Sequence of chain 2.A:
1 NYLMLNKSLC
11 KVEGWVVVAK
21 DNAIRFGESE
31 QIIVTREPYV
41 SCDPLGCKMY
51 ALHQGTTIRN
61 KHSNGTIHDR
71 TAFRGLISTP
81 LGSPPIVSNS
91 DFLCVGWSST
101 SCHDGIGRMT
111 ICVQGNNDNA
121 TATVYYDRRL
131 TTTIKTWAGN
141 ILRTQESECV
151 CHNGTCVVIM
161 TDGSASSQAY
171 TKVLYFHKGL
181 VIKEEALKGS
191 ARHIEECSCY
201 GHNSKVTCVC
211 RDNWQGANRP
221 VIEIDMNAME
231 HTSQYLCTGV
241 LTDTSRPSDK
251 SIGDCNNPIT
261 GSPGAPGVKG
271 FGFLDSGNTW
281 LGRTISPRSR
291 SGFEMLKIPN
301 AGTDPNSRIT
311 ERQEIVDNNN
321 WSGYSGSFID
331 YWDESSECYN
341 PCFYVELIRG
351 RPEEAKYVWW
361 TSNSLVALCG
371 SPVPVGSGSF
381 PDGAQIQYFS

The protein below binds the small molecule below.
Small molecule (SMILES): CC(=O)N[C@H]1[C@H](O[C@H]2[C@H](O)[C@@H](NC(C)=O)CO[C@@H]2CO)O[C@H](CO)[C@@H](O)[C@@H]1O

Binding-site contacts:
Ligand atom C7 contacts residue ASN153 of chain 2.A at 3.5 Å.
Ligand atom C4 contacts residue ASN153 of chain 2.A at 4.2 Å.
Ligand atom C3 contacts residue ASN153 of chain 2.A at 3.6 Å.
Ligand atom C7 contacts residue ASN227 of chain 2.A at 3.9 Å.
Ligand atom O7 contacts residue ASN153 of chain 2.A at 3.9 Å.
Ligand atom C1 contacts residue ASN153 of chain 2.A at 1.4 Å.
Ligand atom C8 contacts residue ASN227 of chain 2.A at 3.8 Å.
Ligand atom C8 contacts residue ASN153 of chain 2.A at 4.5 Å.
Ligand atom N2 contacts residue ASN153 of chain 2.A at 2.7 Å (h-bond).
Ligand atom C5 contacts residue ASN153 of chain 2.A at 3.7 Å.
Ligand atom C2 contacts residue ASN153 of chain 2.A at 2.2 Å.
Ligand atom O5 contacts residue ASN153 of chain 2.A at 2.4 Å (h-bond).
Ligand atom O7 contacts residue ASN227 of chain 2.A at 3.7 Å.